The protein below binds the small molecule below.
Small molecule (SMILES): COc1ccc(Cc2ccc(NC(N)=O)cc2)c(F)c1-c1cccc([N+](=O)[O-])c1

Sequence of chain 1.C:
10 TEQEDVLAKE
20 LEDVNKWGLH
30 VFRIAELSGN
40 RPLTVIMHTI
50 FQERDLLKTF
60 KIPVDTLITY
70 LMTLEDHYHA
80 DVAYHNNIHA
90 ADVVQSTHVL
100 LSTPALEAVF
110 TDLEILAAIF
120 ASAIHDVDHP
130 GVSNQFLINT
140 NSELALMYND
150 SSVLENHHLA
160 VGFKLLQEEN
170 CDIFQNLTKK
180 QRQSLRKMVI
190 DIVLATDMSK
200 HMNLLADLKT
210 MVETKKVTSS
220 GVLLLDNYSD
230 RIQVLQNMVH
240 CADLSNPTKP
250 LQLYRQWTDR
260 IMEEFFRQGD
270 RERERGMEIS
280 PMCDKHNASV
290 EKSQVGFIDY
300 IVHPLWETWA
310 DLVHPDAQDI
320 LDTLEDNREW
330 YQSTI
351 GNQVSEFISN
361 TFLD

Binding-site contacts:
Ligand atom C1 contacts residue GLN293 of chain 1.C at 3.8 Å.
Ligand atom C2 contacts residue PHE357 of chain 1.C at 3.6 Å (hydrophobic).
Ligand atom O51 contacts residue PHE296 of chain 1.C at 3.3 Å.
Ligand atom O43 contacts residue GLN293 of chain 1.C at 3.4 Å (h-bond).
Ligand atom O51 contacts residue PHE357 of chain 1.C at 3.3 Å.
Ligand atom C6 contacts residue ILE260 of chain 1.C at 3.9 Å (hydrophobic).
Ligand atom O49 contacts residue SER292 of chain 1.C at 3.2 Å (h-bond).
Ligand atom N55 contacts residue SER132 of chain 1.C at 3.5 Å.
Ligand atom C2 contacts residue PHE296 of chain 1.C at 3.6 Å (hydrophobic).
Ligand atom C26 contacts residue LEU243 of chain 1.C at 3.5 Å (hydrophobic).
Ligand atom C15 contacts residue PHE296 of chain 1.C at 3.8 Å (hydrophobic).
Ligand atom O57 contacts residue HIS84 of chain 1.C at 3.2 Å (h-bond).
Ligand atom F59 contacts residue PHE357 of chain 1.C at 3.2 Å.
Ligand atom N47 contacts residue PHE357 of chain 1.C at 3.4 Å.
Ligand atom O49 contacts residue PHE357 of chain 1.C at 3.7 Å.
Ligand atom N55 contacts residue HIS128 of chain 1.C at 3.8 Å.
Ligand atom O43 contacts residue ILE260 of chain 1.C at 3.4 Å.
Ligand atom C33 contacts residue HIS84 of chain 1.C at 3.4 Å.
Ligand atom C5 contacts residue GLN293 of chain 1.C at 3.5 Å.
Ligand atom C30 contacts residue PHE357 of chain 1.C at 3.9 Å (hydrophobic).
Ligand atom C6 contacts residue PHE264 of chain 1.C at 3.7 Å (hydrophobic).
Ligand atom C5 contacts residue MET261 of chain 1.C at 3.8 Å (hydrophobic).
Ligand atom C17 contacts residue PHE296 of chain 1.C at 3.6 Å (hydrophobic).
Ligand atom F59 contacts residue PHE362 of chain 1.C at 3.6 Å.
Ligand atom N47 contacts residue PHE296 of chain 1.C at 3.6 Å.
Ligand atom N47 contacts residue SER292 of chain 1.C at 3.6 Å.
Ligand atom C3 contacts residue PHE357 of chain 1.C at 3.6 Å (hydrophobic).
Ligand atom C4 contacts residue SER292 of chain 1.C at 3.9 Å.
Ligand atom C3 contacts residue PHE296 of chain 1.C at 3.9 Å (hydrophobic).
Ligand atom N55 contacts residue VAL131 of chain 1.C at 3.4 Å (h-bond).
Ligand atom C14 contacts residue PHE296 of chain 1.C at 3.8 Å (hydrophobic).
Ligand atom C18 contacts residue PHE296 of chain 1.C at 3.9 Å (hydrophobic).
Ligand atom C43 contacts residue GLN293 of chain 1.C at 3.3 Å.
Ligand atom C16 contacts residue PHE296 of chain 1.C at 3.8 Å (hydrophobic).
Ligand atom C43 contacts residue THR257 of chain 1.C at 3.8 Å.
Ligand atom C6 contacts residue GLN293 of chain 1.C at 3.5 Å.
Ligand atom C53 contacts residue HIS128 of chain 1.C at 3.9 Å.
Ligand atom O57 contacts residue HIS128 of chain 1.C at 3.1 Å (h-bond).
Ligand atom C13 contacts residue PHE296 of chain 1.C at 3.9 Å (hydrophobic).
Ligand atom C53 contacts residue HIS84 of chain 1.C at 3.9 Å.